Binding-site contacts:
Ligand atom C7 contacts residue TYR122 of chain 1.C at 3.8 Å (hydrophobic).
Ligand atom C3 contacts residue TYR122 of chain 1.C at 3.7 Å (hydrophobic).
Ligand atom C2 contacts residue TYR78 of chain 1.C at 3.6 Å (hydrophobic).
Ligand atom C10 contacts residue TYR122 of chain 1.C at 3.4 Å (hydrophobic).
Ligand atom C1 contacts residue TYR78 of chain 1.C at 3.2 Å (hydrophobic).
Ligand atom O1 contacts residue TRP123 of chain 1.C at 3.7 Å.
Ligand atom C10 contacts residue TYR78 of chain 1.C at 3.3 Å (hydrophobic).
Ligand atom C8 contacts residue TRP123 of chain 1.C at 4.2 Å (hydrophobic).
Ligand atom O1 contacts residue TYR122 of chain 1.C at 3.3 Å.
Ligand atom C11 contacts residue TYR78 of chain 1.C at 3.9 Å (hydrophobic).
Ligand atom O1 contacts residue TYR78 of chain 1.C at 4.3 Å.
Ligand atom O8 contacts residue SER76 of chain 1.C at 3.7 Å.
Ligand atom C4 contacts residue TYR122 of chain 1.C at 3.5 Å (hydrophobic).
Ligand atom C1 contacts residue TYR122 of chain 1.C at 3.5 Å (hydrophobic).
Ligand atom C11 contacts residue TYR122 of chain 1.C at 3.5 Å (hydrophobic).
Ligand atom C8 contacts residue TYR122 of chain 1.C at 3.5 Å (hydrophobic).
Ligand atom C6 contacts residue TYR122 of chain 1.C at 3.9 Å (hydrophobic).
Ligand atom O1 contacts residue SER76 of chain 1.C at 4.4 Å.
Ligand atom C4 contacts residue GLA1 of chain 1.M at 4.2 Å.
Ligand atom C2 contacts residue GLA1 of chain 1.M at 2.4 Å.
Ligand atom C10 contacts residue GLA1 of chain 1.M at 2.4 Å.
Ligand atom C3 contacts residue TYR78 of chain 1.C at 4.4 Å (hydrophobic).
Ligand atom O8 contacts residue TRP123 of chain 1.C at 3.8 Å.
Ligand atom C2 contacts residue TYR122 of chain 1.C at 3.7 Å (hydrophobic).
Ligand atom C1 contacts residue GLA1 of chain 1.M at 1.4 Å.
Ligand atom O8 contacts residue TYR122 of chain 1.C at 4.1 Å.
Ligand atom C5 contacts residue TYR122 of chain 1.C at 3.6 Å (hydrophobic).
Ligand atom C3 contacts residue GLA1 of chain 1.M at 3.7 Å.
Ligand atom C11 contacts residue GLA1 of chain 1.M at 3.6 Å.
Ligand atom C8 contacts residue SER76 of chain 1.C at 4.3 Å.

This small molecule binds to this protein.
Small molecule (SMILES): Cc1cc(=O)oc2ccccc12

Sequence of chain 1.C:
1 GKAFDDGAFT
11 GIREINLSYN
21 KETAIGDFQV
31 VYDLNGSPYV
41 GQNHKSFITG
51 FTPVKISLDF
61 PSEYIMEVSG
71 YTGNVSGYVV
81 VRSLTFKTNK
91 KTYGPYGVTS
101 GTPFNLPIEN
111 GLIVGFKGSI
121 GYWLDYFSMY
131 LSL